Binding-site contacts:
Ligand atom O9 contacts residue TRP198 of chain 1.A at 3.5 Å.
Ligand atom C7 contacts residue ARG243 of chain 1.A at 3.6 Å.
Ligand atom O7 contacts residue GLY200 of chain 1.A at 3.9 Å.
Ligand atom O8 contacts residue UDH1 of chain 1.D at 3.4 Å (h-bond).
Ligand atom C5 contacts residue TYR170 of chain 1.A at 3.6 Å (hydrophobic).
Ligand atom C3 contacts residue ASP202 of chain 1.A at 3.4 Å.
Ligand atom O8 contacts residue PHE164 of chain 1.A at 3.8 Å.
Ligand atom C8 contacts residue GLY200 of chain 1.A at 3.8 Å.
Ligand atom O8 contacts residue TRP198 of chain 1.A at 4.0 Å.
Ligand atom O7 contacts residue ARG243 of chain 1.A at 2.8 Å (salt-bridge).
Ligand atom C8 contacts residue ASP203 of chain 1.A at 3.7 Å.
Ligand atom C3 contacts residue GLY200 of chain 1.A at 4.0 Å.
Ligand atom C6 contacts residue PHE164 of chain 1.A at 3.9 Å (hydrophobic).
Ligand atom C2 contacts residue TYR170 of chain 1.A at 3.9 Å (hydrophobic).
Ligand atom C7 contacts residue ASP203 of chain 1.A at 3.8 Å.
Ligand atom C3 contacts residue TYR170 of chain 1.A at 3.5 Å (hydrophobic).
Ligand atom C3 contacts residue ASP203 of chain 1.A at 4.0 Å.
Ligand atom C1 contacts residue TYR170 of chain 1.A at 3.4 Å (hydrophobic).
Ligand atom C4 contacts residue TRP198 of chain 1.A at 4.1 Å (hydrophobic).
Ligand atom O6 contacts residue TRP198 of chain 1.A at 3.6 Å.
Ligand atom C8 contacts residue ILE247 of chain 1.A at 3.6 Å (hydrophobic).
Ligand atom O7A contacts residue PHE164 of chain 1.A at 3.1 Å.
Ligand atom O5 contacts residue TYR170 of chain 1.A at 3.9 Å.
Ligand atom O4 contacts residue TYR170 of chain 1.A at 4.0 Å.
Ligand atom O4 contacts residue ASP202 of chain 1.A at 2.5 Å (salt-bridge).
Ligand atom N2 contacts residue ASP203 of chain 1.A at 2.9 Å (salt-bridge).
Ligand atom S contacts residue PHE164 of chain 1.A at 4.0 Å.
Ligand atom O3 contacts residue ASP202 of chain 1.A at 2.7 Å (salt-bridge).
Ligand atom C8 contacts residue ARG243 of chain 1.A at 3.7 Å.
Ligand atom O8 contacts residue LYS163 of chain 1.A at 3.5 Å (salt-bridge).
Ligand atom O3 contacts residue GLY199 of chain 1.A at 3.5 Å.
Ligand atom S contacts residue TRP198 of chain 1.A at 3.9 Å.
Ligand atom O4 contacts residue TYR173 of chain 1.A at 3.2 Å.
Ligand atom C2 contacts residue ASP203 of chain 1.A at 3.9 Å.
Ligand atom O3 contacts residue GLY200 of chain 1.A at 2.9 Å (h-bond).
Ligand atom O7 contacts residue TRP198 of chain 1.A at 3.8 Å.
Ligand atom N2 contacts residue GLY200 of chain 1.A at 3.7 Å.
Ligand atom C4 contacts residue TYR170 of chain 1.A at 3.9 Å (hydrophobic).
Ligand atom C7 contacts residue GLY200 of chain 1.A at 3.6 Å.
Ligand atom C4 contacts residue ASP202 of chain 1.A at 3.5 Å.

This small molecule binds to this protein.
Small molecule (SMILES): CC(=O)N[C@@H]1[C@@H](O)[C@H](O)[C@@H](COS(=O)(=O)O)O[C@H]1O

Sequence of chain 1.A:
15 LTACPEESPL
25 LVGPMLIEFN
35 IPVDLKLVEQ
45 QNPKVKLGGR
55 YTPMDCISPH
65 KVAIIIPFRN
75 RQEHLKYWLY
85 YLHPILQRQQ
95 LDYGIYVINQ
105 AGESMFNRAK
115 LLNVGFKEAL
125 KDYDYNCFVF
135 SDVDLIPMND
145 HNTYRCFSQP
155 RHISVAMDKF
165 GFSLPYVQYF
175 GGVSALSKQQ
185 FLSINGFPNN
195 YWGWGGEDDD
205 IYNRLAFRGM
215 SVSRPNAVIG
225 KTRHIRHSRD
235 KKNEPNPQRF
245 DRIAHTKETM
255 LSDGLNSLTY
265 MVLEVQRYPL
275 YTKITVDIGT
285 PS